This small molecule binds to this protein.
Small molecule (SMILES): CC(=O)N[C@H]1[C@H](O[C@H]2[C@H](O)[C@@H](NC(C)=O)CO[C@@H]2CO)O[C@H](CO)[C@@H](O[C@@H]2O[C@H](CO)[C@@H](O)[C@H](O)[C@@H]2O)[C@@H]1O

Sequence of chain 2.A:
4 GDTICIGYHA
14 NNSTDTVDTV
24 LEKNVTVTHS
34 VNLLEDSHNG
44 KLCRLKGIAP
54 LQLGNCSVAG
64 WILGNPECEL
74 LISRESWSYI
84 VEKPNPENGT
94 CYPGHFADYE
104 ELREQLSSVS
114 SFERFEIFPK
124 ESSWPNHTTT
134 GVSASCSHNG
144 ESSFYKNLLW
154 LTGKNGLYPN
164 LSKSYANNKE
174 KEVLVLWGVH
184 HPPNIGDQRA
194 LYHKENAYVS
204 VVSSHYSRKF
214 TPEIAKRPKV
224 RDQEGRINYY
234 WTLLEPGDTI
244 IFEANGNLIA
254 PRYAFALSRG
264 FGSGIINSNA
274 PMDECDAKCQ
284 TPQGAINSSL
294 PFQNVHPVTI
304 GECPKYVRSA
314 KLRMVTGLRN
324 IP

Binding-site contacts:
Ligand atom C8 contacts residue SER140 of chain 2.A at 3.7 Å.
Ligand atom C8 contacts residue ARG224 of chain 2.A at 4.1 Å.
Ligand atom C1 contacts residue GLU70 of chain 2.A at 4.2 Å.
Ligand atom C7 contacts residue ASN91 of chain 2.A at 3.1 Å.
Ligand atom C8 contacts residue CYS94 of chain 2.A at 3.8 Å (hydrophobic).
Ligand atom C8 contacts residue NAG2 of chain 2.E at 3.4 Å.
Ligand atom O6 contacts residue ASN91 of chain 2.A at 4.3 Å.
Ligand atom O6 contacts residue ASN58 of chain 2.A at 4.3 Å.
Ligand atom O5 contacts residue ARG224 of chain 2.A at 4.2 Å.
Ligand atom C2 contacts residue ARG224 of chain 2.A at 3.1 Å.
Ligand atom O6 contacts residue NAG1 of chain 2.E at 3.3 Å (h-bond).
Ligand atom C1 contacts residue GLU90 of chain 2.A at 4.1 Å.
Ligand atom C5 contacts residue ASN91 of chain 2.A at 3.6 Å.
Ligand atom N2 contacts residue ASN91 of chain 2.A at 2.9 Å (h-bond).
Ligand atom C7 contacts residue CYS94 of chain 2.A at 4.2 Å (hydrophobic).
Ligand atom C3 contacts residue ASN91 of chain 2.A at 3.8 Å.
Ligand atom O5 contacts residue GLU90 of chain 2.A at 3.6 Å.
Ligand atom O7 contacts residue ASN91 of chain 2.A at 2.8 Å (h-bond).
Ligand atom C4 contacts residue ASN91 of chain 2.A at 4.2 Å.
Ligand atom O6 contacts residue GLU90 of chain 2.A at 3.4 Å.
Ligand atom C8 contacts residue CYS139 of chain 2.A at 4.2 Å (hydrophobic).
Ligand atom N2 contacts residue ARG224 of chain 2.A at 3.3 Å (salt-bridge).
Ligand atom C2 contacts residue ASN91 of chain 2.A at 2.4 Å.
Ligand atom C8 contacts residue GLU70 of chain 2.A at 3.7 Å.
Ligand atom C4 contacts residue ARG224 of chain 2.A at 4.1 Å.
Ligand atom C8 contacts residue SER138 of chain 2.A at 4.1 Å.
Ligand atom C8 contacts residue ASN68 of chain 2.A at 3.5 Å.
Ligand atom O7 contacts residue ARG224 of chain 2.A at 3.5 Å (salt-bridge).
Ligand atom C3 contacts residue ARG224 of chain 2.A at 3.3 Å.
Ligand atom C6 contacts residue GLU90 of chain 2.A at 3.8 Å.
Ligand atom O6 contacts residue ARG224 of chain 2.A at 3.7 Å.
Ligand atom O5 contacts residue ASN91 of chain 2.A at 2.3 Å (h-bond).
Ligand atom C7 contacts residue ARG224 of chain 2.A at 3.5 Å.
Ligand atom C1 contacts residue ASN91 of chain 2.A at 1.4 Å.
Ligand atom N2 contacts residue GLU70 of chain 2.A at 3.6 Å.
Ligand atom O7 contacts residue ASN68 of chain 2.A at 3.6 Å (h-bond).
Ligand atom C7 contacts residue GLU70 of chain 2.A at 3.9 Å.
Ligand atom O3 contacts residue ARG224 of chain 2.A at 2.5 Å (salt-bridge).
Ligand atom C7 contacts residue ASN68 of chain 2.A at 4.0 Å.
Ligand atom O7 contacts residue CYS94 of chain 2.A at 3.8 Å.